Sequence of chain 1.D:
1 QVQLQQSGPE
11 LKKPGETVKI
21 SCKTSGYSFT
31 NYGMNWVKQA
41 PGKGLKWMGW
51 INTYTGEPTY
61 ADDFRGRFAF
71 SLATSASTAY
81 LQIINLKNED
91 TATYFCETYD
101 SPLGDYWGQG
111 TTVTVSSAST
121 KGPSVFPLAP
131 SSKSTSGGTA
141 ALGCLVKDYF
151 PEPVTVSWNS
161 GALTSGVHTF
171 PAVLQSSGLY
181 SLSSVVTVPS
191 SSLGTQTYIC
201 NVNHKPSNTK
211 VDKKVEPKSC

Binding-site contacts:
Ligand atom O3 contacts residue SER95 of chain 1.C at 3.4 Å (h-bond).
Ligand atom C14 contacts residue GLU97 of chain 1.D at 3.5 Å.
Ligand atom O3 contacts residue ARG96 of chain 1.C at 3.2 Å.
Ligand atom O1 contacts residue HIS38 of chain 1.C at 3.4 Å.
Ligand atom C6 contacts residue TYR99 of chain 1.D at 3.6 Å (hydrophobic).
Ligand atom C1 contacts residue TYR32 of chain 1.D at 4.0 Å (hydrophobic).
Ligand atom C2 contacts residue HIS38 of chain 1.C at 3.4 Å.
Ligand atom C29 contacts residue HIS38 of chain 1.C at 3.5 Å.
Ligand atom C14 contacts residue ASP105 of chain 1.D at 3.6 Å.
Ligand atom O7 contacts residue SER101 of chain 1.D at 3.2 Å (h-bond).
Ligand atom C7 contacts residue GLU97 of chain 1.C at 3.1 Å.
Ligand atom C11 contacts residue PRO102 of chain 1.D at 3.9 Å (hydrophobic).
Ligand atom C26 contacts residue TYR53 of chain 1.C at 3.9 Å (hydrophobic).
Ligand atom C21 contacts residue TYR40 of chain 1.C at 4.0 Å (hydrophobic).
Ligand atom C14 contacts residue TYR99 of chain 1.D at 3.9 Å (hydrophobic).
Ligand atom C26 contacts residue HIS38 of chain 1.C at 3.7 Å.
Ligand atom C21 contacts residue LEU93 of chain 1.C at 3.7 Å (hydrophobic).
Ligand atom C8 contacts residue ARG96 of chain 1.C at 4.0 Å.
Ligand atom C18 contacts residue SER95 of chain 1.C at 3.1 Å.
Ligand atom O7 contacts residue PRO102 of chain 1.D at 3.4 Å.
Ligand atom C21 contacts residue SER95 of chain 1.C at 4.0 Å.
Ligand atom C1 contacts residue PRO102 of chain 1.D at 4.0 Å (hydrophobic).
Ligand atom O5 contacts residue TYR99 of chain 1.D at 3.2 Å.
Ligand atom C7 contacts residue TYR34 of chain 1.C at 3.8 Å (hydrophobic).
Ligand atom C9 contacts residue LEU54 of chain 1.C at 3.7 Å (hydrophobic).
Ligand atom C1 contacts residue TYR99 of chain 1.D at 3.9 Å (hydrophobic).
Ligand atom C9 contacts residue TYR34 of chain 1.C at 3.8 Å (hydrophobic).
Ligand atom C13 contacts residue LEU54 of chain 1.C at 3.8 Å (hydrophobic).
Ligand atom C13 contacts residue PRO102 of chain 1.D at 3.9 Å (hydrophobic).
Ligand atom C21 contacts residue HIS38 of chain 1.C at 3.7 Å.
Ligand atom O7 contacts residue TYR99 of chain 1.D at 3.5 Å.
Ligand atom O5 contacts residue GLU97 of chain 1.C at 3.7 Å.
Ligand atom C24 contacts residue TYR40 of chain 1.C at 4.1 Å (hydrophobic).
Ligand atom C14 contacts residue TYR40 of chain 1.C at 3.5 Å (hydrophobic).
Ligand atom C18 contacts residue TRP101 of chain 1.C at 3.9 Å (hydrophobic).
Ligand atom C24 contacts residue LEU50 of chain 1.C at 4.0 Å (hydrophobic).
Ligand atom O3 contacts residue GLU97 of chain 1.C at 3.7 Å.
Ligand atom O3 contacts residue HIS38 of chain 1.C at 3.3 Å (h-bond).
Ligand atom C11 contacts residue LEU54 of chain 1.C at 3.6 Å (hydrophobic).
Ligand atom C5 contacts residue GLU97 of chain 1.C at 3.4 Å.

A protein and the small-molecule ligand that binds it are described below.
Small molecule (SMILES): COC(=O)[C@H]1[C@@H](OC(=O)c2ccccc2)C[C@@H]2CC[C@H]1N2C

Sequence of chain 1.C:
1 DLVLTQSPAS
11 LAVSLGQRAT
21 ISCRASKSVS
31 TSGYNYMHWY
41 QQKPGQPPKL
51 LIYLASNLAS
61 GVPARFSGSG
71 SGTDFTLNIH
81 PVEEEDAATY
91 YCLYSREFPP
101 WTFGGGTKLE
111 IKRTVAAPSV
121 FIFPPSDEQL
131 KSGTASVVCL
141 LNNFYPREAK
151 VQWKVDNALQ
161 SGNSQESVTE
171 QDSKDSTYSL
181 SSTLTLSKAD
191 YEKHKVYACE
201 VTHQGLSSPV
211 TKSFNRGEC